Binding-site contacts:
Ligand atom O6 contacts residue GLN110 of chain 1.D at 3.6 Å.
Ligand atom C2 contacts residue ASN116 of chain 1.D at 2.5 Å.
Ligand atom C1 contacts residue ASN116 of chain 1.D at 1.4 Å.
Ligand atom N2 contacts residue ASN116 of chain 1.D at 3.0 Å (h-bond).
Ligand atom C8 contacts residue ASN116 of chain 1.D at 4.5 Å.
Ligand atom C4 contacts residue ASN116 of chain 1.D at 4.2 Å.
Ligand atom C5 contacts residue ASN116 of chain 1.D at 3.6 Å.
Ligand atom C1 contacts residue GLN112 of chain 1.D at 4.4 Å.
Ligand atom O5 contacts residue ASN116 of chain 1.D at 2.3 Å (h-bond).
Ligand atom C3 contacts residue ASN116 of chain 1.D at 3.8 Å.
Ligand atom O6 contacts residue GLN112 of chain 1.D at 3.3 Å (h-bond).
Ligand atom O5 contacts residue GLN112 of chain 1.D at 3.9 Å.
Ligand atom C5 contacts residue GLN112 of chain 1.D at 4.3 Å.
Ligand atom O7 contacts residue ASN116 of chain 1.D at 3.2 Å (h-bond).
Ligand atom C7 contacts residue ASN116 of chain 1.D at 3.3 Å.
Ligand atom C6 contacts residue GLN112 of chain 1.D at 4.4 Å.

The small molecule below binds the protein below.
Small molecule (SMILES): CC(=O)N[C@@H]1[C@@H](O)[C@H](O)[C@@H](CO)O[C@H]1O

Sequence of chain 1.D:
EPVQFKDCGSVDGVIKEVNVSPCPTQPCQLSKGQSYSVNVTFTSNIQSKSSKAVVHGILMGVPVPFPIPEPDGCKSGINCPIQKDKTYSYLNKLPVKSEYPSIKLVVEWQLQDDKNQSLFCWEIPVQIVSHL